Sequence of chain 3.D:
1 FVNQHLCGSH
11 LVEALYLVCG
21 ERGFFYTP

Binding-site contacts:
Ligand atom C5 contacts residue GLU13 of chain 1.B at 4.1 Å.
Ligand atom C4 contacts residue GLU13 of chain 1.B at 3.6 Å.
Ligand atom N1' contacts residue GLU13 of chain 3.D at 3.7 Å.
Ligand atom C5 contacts residue GLU13 of chain 3.D at 3.6 Å.
Ligand atom C2 contacts residue GLU13 of chain 1.B at 3.8 Å.
Ligand atom O1' contacts residue HIS10 of chain 1.B at 3.0 Å (h-bond).
Ligand atom N1' contacts residue HIS10 of chain 1.B at 4.4 Å.
Ligand atom O1' contacts residue GLU13 of chain 1.B at 3.8 Å.
Ligand atom N1' contacts residue LEU17 of chain 3.D at 3.6 Å.
Ligand atom C3 contacts residue SER9 of chain 1.D at 3.8 Å.
Ligand atom C3 contacts residue HIS10 of chain 3.D at 4.1 Å.
Ligand atom C6 contacts residue GLU13 of chain 1.B at 3.8 Å.
Ligand atom C6 contacts residue ALA14 of chain 3.D at 4.1 Å (hydrophobic).
Ligand atom C2 contacts residue GLU13 of chain 1.D at 4.1 Å.
Ligand atom C1' contacts residue SER9 of chain 3.B at 4.1 Å.
Ligand atom C1' contacts residue GLU13 of chain 3.D at 3.3 Å.
Ligand atom C4 contacts residue SER9 of chain 1.D at 3.8 Å.
Ligand atom C3 contacts residue GLU13 of chain 1.B at 3.6 Å.
Ligand atom C4 contacts residue HIS10 of chain 3.D at 4.0 Å.
Ligand atom C1' contacts residue HIS10 of chain 1.B at 4.1 Å.
Ligand atom O1' contacts residue GLU13 of chain 3.D at 3.6 Å.
Ligand atom O1' contacts residue SER9 of chain 3.B at 3.9 Å.
Ligand atom O4 contacts residue HIS10 of chain 3.D at 2.9 Å (h-bond).
Ligand atom C3 contacts residue GLU13 of chain 1.D at 4.3 Å.
Ligand atom C5 contacts residue HIS10 of chain 3.D at 4.1 Å.
Ligand atom O4 contacts residue GLU13 of chain 1.B at 3.9 Å.
Ligand atom C6 contacts residue GLU13 of chain 3.D at 3.4 Å.
Ligand atom C1 contacts residue GLU13 of chain 1.B at 3.5 Å.
Ligand atom C2 contacts residue GLU13 of chain 3.D at 3.4 Å.
Ligand atom C4 contacts residue GLU13 of chain 3.D at 3.9 Å.
Ligand atom C1' contacts residue GLU13 of chain 1.B at 3.8 Å.
Ligand atom C5 contacts residue ALA14 of chain 3.D at 3.9 Å (hydrophobic).
Ligand atom C1' contacts residue LEU17 of chain 3.D at 4.3 Å (hydrophobic).
Ligand atom C1 contacts residue GLU13 of chain 3.D at 3.5 Å.
Ligand atom C6 contacts residue LEU17 of chain 3.D at 3.8 Å (hydrophobic).
Ligand atom N1' contacts residue SER9 of chain 3.B at 3.6 Å.
Ligand atom C3 contacts residue GLU13 of chain 3.D at 3.9 Å.
Ligand atom O4 contacts residue SER9 of chain 1.D at 3.2 Å (h-bond).

This protein binds this small molecule.
Small molecule (SMILES): NC(=O)c1ccc(O)cc1

Sequence of chain 3.B:
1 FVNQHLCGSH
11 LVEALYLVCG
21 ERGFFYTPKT

Sequence of chain 1.B:
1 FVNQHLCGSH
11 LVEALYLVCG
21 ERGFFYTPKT

Sequence of chain 1.D:
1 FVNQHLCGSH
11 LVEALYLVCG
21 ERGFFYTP